Sequence of chain 49.A:
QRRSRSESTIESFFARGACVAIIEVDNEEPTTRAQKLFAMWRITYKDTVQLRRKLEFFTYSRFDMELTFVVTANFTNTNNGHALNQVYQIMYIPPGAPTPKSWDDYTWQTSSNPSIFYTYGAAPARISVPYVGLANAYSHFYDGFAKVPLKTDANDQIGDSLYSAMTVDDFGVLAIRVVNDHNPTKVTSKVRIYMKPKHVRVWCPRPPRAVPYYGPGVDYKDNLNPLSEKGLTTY

Binding-site contacts:
Ligand atom CAL contacts residue VAL194 of chain 49.A at 3.8 Å (hydrophobic).
Ligand atom OAC contacts residue TYR110 of chain 49.A at 3.6 Å.
Ligand atom CAO contacts residue PHE236 of chain 49.A at 3.7 Å (hydrophobic).
Ligand atom CBA contacts residue TYR110 of chain 49.A at 3.4 Å (hydrophobic).
Ligand atom CAH contacts residue TYR110 of chain 49.A at 3.6 Å (hydrophobic).
Ligand atom CAY contacts residue VAL194 of chain 49.A at 3.8 Å (hydrophobic).
Ligand atom CAX contacts residue TYR110 of chain 49.A at 3.6 Å (hydrophobic).
Ligand atom CAB contacts residue TYR203 of chain 49.A at 3.6 Å (hydrophobic).
Ligand atom CAX contacts residue PHE236 of chain 49.A at 3.3 Å (hydrophobic).
Ligand atom CAZ contacts residue VAL194 of chain 49.A at 3.9 Å (hydrophobic).
Ligand atom NBD contacts residue TYR110 of chain 49.A at 3.4 Å.
Ligand atom CAL contacts residue MET130 of chain 49.A at 3.2 Å (hydrophobic).
Ligand atom OAC contacts residue THR109 of chain 49.A at 3.8 Å.
Ligand atom CAL contacts residue LEU132 of chain 49.A at 3.8 Å (hydrophobic).
Ligand atom CAD contacts residue ILE192 of chain 49.A at 3.4 Å (hydrophobic).
Ligand atom CAK contacts residue TYR157 of chain 49.A at 3.6 Å (hydrophobic).
Ligand atom CAN contacts residue ILE108 of chain 49.A at 3.7 Å (hydrophobic).
Ligand atom CBB contacts residue MET130 of chain 49.A at 3.7 Å (hydrophobic).
Ligand atom CAA contacts residue SER180 of chain 49.A at 3.6 Å.
Ligand atom CAQ contacts residue PHE236 of chain 49.A at 3.5 Å (hydrophobic).
Ligand atom NBC contacts residue PHE236 of chain 49.A at 3.7 Å.
Ligand atom NBD contacts residue PHE236 of chain 49.A at 3.6 Å.
Ligand atom CAG contacts residue TYR110 of chain 49.A at 3.7 Å (hydrophobic).
Ligand atom OAC contacts residue PHE236 of chain 49.A at 3.5 Å.
Ligand atom CAA contacts residue PRO179 of chain 49.A at 3.3 Å (hydrophobic).
Ligand atom CAS contacts residue TYR203 of chain 49.A at 3.7 Å (hydrophobic).
Ligand atom CAA contacts residue ILE155 of chain 49.A at 3.8 Å (hydrophobic).
Ligand atom CAI contacts residue TYR157 of chain 49.A at 3.6 Å (hydrophobic).
Ligand atom CAM contacts residue TYR157 of chain 49.A at 3.8 Å (hydrophobic).
Ligand atom CAE contacts residue TYR110 of chain 49.A at 3.8 Å (hydrophobic).
Ligand atom OAV contacts residue ILE192 of chain 49.A at 3.1 Å.
Ligand atom CAJ contacts residue LEU132 of chain 49.A at 3.3 Å (hydrophobic).
Ligand atom NAT contacts residue TYR157 of chain 49.A at 3.4 Å.
Ligand atom CAE contacts residue SER204 of chain 49.A at 3.4 Å.
Ligand atom NAU contacts residue LYS111 of chain 49.A at 3.5 Å (salt-bridge).
Ligand atom CAJ contacts residue VAL194 of chain 49.A at 3.6 Å (hydrophobic).
Ligand atom CAR contacts residue TYR203 of chain 49.A at 3.7 Å (hydrophobic).
Ligand atom CAF contacts residue LYS111 of chain 49.A at 3.6 Å.
Ligand atom NAT contacts residue ILE192 of chain 49.A at 3.8 Å.
Ligand atom CAA contacts residue ILE181 of chain 49.A at 3.8 Å (hydrophobic).

The small molecule below binds the protein below.
Small molecule (SMILES): CCO/N=C/c1ccc(OCC[C@@H](C)CCN2CCN(c3ccncc3)C2=O)cc1

Sequence of chain 49.C:
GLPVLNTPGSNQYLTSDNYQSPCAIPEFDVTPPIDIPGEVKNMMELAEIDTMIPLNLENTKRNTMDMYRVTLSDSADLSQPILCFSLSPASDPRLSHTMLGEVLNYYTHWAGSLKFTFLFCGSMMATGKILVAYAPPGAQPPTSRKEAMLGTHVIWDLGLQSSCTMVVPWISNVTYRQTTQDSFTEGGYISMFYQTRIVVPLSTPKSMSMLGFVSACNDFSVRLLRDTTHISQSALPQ